Binding-site contacts:
Ligand atom C11 contacts residue VAL48 of chain 3.A at 3.9 Å (hydrophobic).
Ligand atom C7 contacts residue LEU73 of chain 2.A at 3.7 Å (hydrophobic).
Ligand atom N3 contacts residue HIS53 of chain 3.A at 4.1 Å.
Ligand atom C2 contacts residue GLU74 of chain 2.A at 3.6 Å.
Ligand atom BR6 contacts residue LYS100 of chain 2.A at 3.2 Å.
Ligand atom N1 contacts residue TYR54 of chain 3.A at 3.9 Å.
Ligand atom C12 contacts residue ALA18 of chain 2.A at 4.0 Å (hydrophobic).
Ligand atom C5 contacts residue TYR54 of chain 3.A at 3.5 Å (hydrophobic).
Ligand atom C7 contacts residue GLU74 of chain 2.A at 3.5 Å.
Ligand atom C4 contacts residue TYR54 of chain 3.A at 3.8 Å (hydrophobic).
Ligand atom N1 contacts residue VAL52 of chain 3.A at 2.7 Å (h-bond).
Ligand atom C14 contacts residue HIS53 of chain 3.A at 3.4 Å.
Ligand atom BR6 contacts residue TYR54 of chain 3.A at 3.9 Å.
Ligand atom N1 contacts residue THR51 of chain 3.A at 3.4 Å.
Ligand atom N3 contacts residue VAL52 of chain 3.A at 3.9 Å.
Ligand atom O8 contacts residue LEU72 of chain 2.A at 2.9 Å.
Ligand atom BR6 contacts residue ASN71 of chain 2.A at 3.7 Å.
Ligand atom C2 contacts residue TYR54 of chain 3.A at 3.5 Å (hydrophobic).
Ligand atom BR6 contacts residue GLY17 of chain 2.A at 4.0 Å.
Ligand atom C13 contacts residue HIS53 of chain 3.A at 3.2 Å.
Ligand atom C12 contacts residue HIS53 of chain 3.A at 3.8 Å.
Ligand atom N9 contacts residue LEU72 of chain 2.A at 4.2 Å.
Ligand atom C11 contacts residue ALA18 of chain 2.A at 3.7 Å (hydrophobic).
Ligand atom C5 contacts residue LEU72 of chain 2.A at 4.0 Å (hydrophobic).
Ligand atom N3 contacts residue TYR54 of chain 3.A at 3.6 Å.
Ligand atom O8 contacts residue TYR54 of chain 3.A at 4.0 Å.
Ligand atom C15 contacts residue HIS53 of chain 3.A at 4.2 Å.
Ligand atom C2 contacts residue VAL52 of chain 3.A at 3.8 Å (hydrophobic).
Ligand atom N9 contacts residue GLU74 of chain 2.A at 2.8 Å (salt-bridge).
Ligand atom N1 contacts residue GLU74 of chain 2.A at 2.9 Å (salt-bridge).
Ligand atom C14 contacts residue GLY55 of chain 3.A at 4.0 Å.
Ligand atom C2 contacts residue THR51 of chain 3.A at 4.0 Å.
Ligand atom O8 contacts residue GLU74 of chain 2.A at 3.5 Å (salt-bridge).
Ligand atom O8 contacts residue LEU73 of chain 2.A at 2.6 Å (h-bond).
Ligand atom O8 contacts residue ASN71 of chain 2.A at 3.7 Å.
Ligand atom C7 contacts residue LEU72 of chain 2.A at 3.8 Å (hydrophobic).
Ligand atom BR6 contacts residue ALA18 of chain 2.A at 3.5 Å.
Ligand atom N9 contacts residue TYR54 of chain 3.A at 3.6 Å.
Ligand atom C15 contacts residue TYR54 of chain 3.A at 3.4 Å (hydrophobic).
Ligand atom C7 contacts residue TYR54 of chain 3.A at 3.7 Å (hydrophobic).

A protein and the small-molecule ligand that binds it are described below.
Small molecule (SMILES): Nc1nc(O)c(Br)c(-c2ccccc2)n1

Sequence of chain 2.A:
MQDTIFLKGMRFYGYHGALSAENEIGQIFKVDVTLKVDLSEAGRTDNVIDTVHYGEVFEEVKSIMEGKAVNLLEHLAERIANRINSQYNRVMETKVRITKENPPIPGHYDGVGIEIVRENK

Sequence of chain 3.A:
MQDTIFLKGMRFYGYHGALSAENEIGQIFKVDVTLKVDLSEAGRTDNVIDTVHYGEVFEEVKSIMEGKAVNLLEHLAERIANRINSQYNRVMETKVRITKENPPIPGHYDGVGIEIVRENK